Sequence of chain 1.D:
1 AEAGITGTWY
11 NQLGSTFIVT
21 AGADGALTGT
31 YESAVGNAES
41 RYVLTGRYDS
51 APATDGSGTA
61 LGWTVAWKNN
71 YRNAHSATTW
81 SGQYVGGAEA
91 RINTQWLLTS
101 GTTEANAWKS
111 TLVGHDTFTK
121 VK

Binding-site contacts:
Ligand atom C9 contacts residue TRP67 of chain 1.D at 3.7 Å (hydrophobic).
Ligand atom S1 contacts residue TRP67 of chain 1.D at 3.8 Å.
Ligand atom C5 contacts residue TRP96 of chain 1.D at 3.8 Å (hydrophobic).
Ligand atom C11 contacts residue ASN37 of chain 1.D at 3.6 Å.
Ligand atom O12 contacts residue SER76 of chain 1.D at 2.9 Å (h-bond).
Ligand atom C4 contacts residue TRP108 of chain 1.B at 3.7 Å (hydrophobic).
Ligand atom S1 contacts residue THR78 of chain 1.D at 3.6 Å.
Ligand atom O3 contacts residue TYR31 of chain 1.D at 2.7 Å (h-bond).
Ligand atom O12 contacts residue GOL1 of chain 1.S at 2.5 Å (h-bond).
Ligand atom O3 contacts residue ASN11 of chain 1.D at 3.0 Å (h-bond).
Ligand atom C7 contacts residue SER33 of chain 1.D at 3.4 Å.
Ligand atom O10 contacts residue LEU98 of chain 1.D at 3.5 Å.
Ligand atom C3 contacts residue LEU13 of chain 1.D at 3.7 Å (hydrophobic).
Ligand atom C3 contacts residue ASN11 of chain 1.D at 3.7 Å.
Ligand atom C3 contacts residue SER33 of chain 1.D at 3.8 Å.
Ligand atom C4 contacts residue VAL35 of chain 1.D at 3.5 Å (hydrophobic).
Ligand atom C10 contacts residue TRP67 of chain 1.D at 3.5 Å (hydrophobic).
Ligand atom C3 contacts residue ASP116 of chain 1.D at 3.7 Å.
Ligand atom O3 contacts residue SER15 of chain 1.D at 2.6 Å (h-bond).
Ligand atom O11 contacts residue ASN37 of chain 1.D at 2.8 Å (h-bond).
Ligand atom O11 contacts residue GLY36 of chain 1.D at 3.8 Å.
Ligand atom N1 contacts residue ASP116 of chain 1.D at 2.8 Å (salt-bridge).
Ligand atom C11 contacts residue SER76 of chain 1.D at 3.8 Å.
Ligand atom N2 contacts residue VAL35 of chain 1.D at 3.4 Å.
Ligand atom C10 contacts residue ASN37 of chain 1.D at 3.5 Å.
Ligand atom S1 contacts residue TRP80 of chain 1.D at 3.8 Å.
Ligand atom C7 contacts residue VAL35 of chain 1.D at 3.8 Å (hydrophobic).
Ligand atom C3 contacts residue SER15 of chain 1.D at 3.6 Å.
Ligand atom C2 contacts residue TRP108 of chain 1.B at 3.6 Å (hydrophobic).
Ligand atom O12 contacts residue ALA74 of chain 1.D at 3.8 Å.
Ligand atom O3 contacts residue ASP116 of chain 1.D at 3.8 Å.
Ligand atom N1 contacts residue LEU13 of chain 1.D at 3.6 Å.
Ligand atom C3 contacts residue TYR31 of chain 1.D at 3.5 Å (hydrophobic).
Ligand atom N2 contacts residue SER33 of chain 1.D at 2.9 Å (h-bond).
Ligand atom C6 contacts residue TRP96 of chain 1.D at 3.3 Å (hydrophobic).
Ligand atom O11 contacts residue GOL1 of chain 1.S at 2.8 Å (h-bond).
Ligand atom C8 contacts residue TRP67 of chain 1.D at 3.8 Å (hydrophobic).
Ligand atom N1 contacts residue ASN11 of chain 1.D at 3.8 Å.
Ligand atom O10 contacts residue THR78 of chain 1.D at 2.6 Å (h-bond).
Ligand atom C11 contacts residue GOL1 of chain 1.S at 3.4 Å.

This protein binds this small molecule.
Small molecule (SMILES): O=C(O)CCCC[C@H]1[C@H]2NC(=O)N[C@H]2C[S@@]1=O

Sequence of chain 1.B:
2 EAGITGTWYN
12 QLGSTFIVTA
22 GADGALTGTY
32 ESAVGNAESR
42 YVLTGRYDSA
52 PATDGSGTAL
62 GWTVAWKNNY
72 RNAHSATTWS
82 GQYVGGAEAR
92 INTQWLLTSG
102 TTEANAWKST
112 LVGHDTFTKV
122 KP